A small-molecule ligand and the protein it binds are described below.
Small molecule (SMILES): CC(=O)Nc1nc2ncc(C=O)nc2c(=O)[nH]1

Sequence of chain 1.E:
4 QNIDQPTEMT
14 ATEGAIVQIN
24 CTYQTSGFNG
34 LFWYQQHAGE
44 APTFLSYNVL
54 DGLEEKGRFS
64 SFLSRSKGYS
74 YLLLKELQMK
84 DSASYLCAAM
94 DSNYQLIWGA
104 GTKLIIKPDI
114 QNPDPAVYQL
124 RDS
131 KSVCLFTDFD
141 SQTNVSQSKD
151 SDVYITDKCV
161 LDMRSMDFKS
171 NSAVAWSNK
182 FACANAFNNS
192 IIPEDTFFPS

Sequence of chain 1.A:
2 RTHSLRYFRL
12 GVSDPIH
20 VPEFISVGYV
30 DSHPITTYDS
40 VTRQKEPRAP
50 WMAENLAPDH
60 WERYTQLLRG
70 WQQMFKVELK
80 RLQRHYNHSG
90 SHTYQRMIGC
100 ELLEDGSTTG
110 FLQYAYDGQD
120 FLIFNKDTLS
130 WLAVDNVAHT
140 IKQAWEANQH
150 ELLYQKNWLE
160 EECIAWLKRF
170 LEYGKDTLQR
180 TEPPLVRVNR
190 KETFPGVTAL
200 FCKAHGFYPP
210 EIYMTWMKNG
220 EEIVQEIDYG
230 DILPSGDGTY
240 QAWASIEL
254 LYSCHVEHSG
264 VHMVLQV

Binding-site contacts:
Ligand atom N3 contacts residue ARG95 of chain 1.A at 3.5 Å (salt-bridge).
Ligand atom C9 contacts residue LYS44 of chain 1.A at 1.2 Å.
Ligand atom C4 contacts residue TRP70 of chain 1.A at 3.6 Å (hydrophobic).
Ligand atom N5 contacts residue TYR8 of chain 1.A at 3.5 Å.
Ligand atom C11 contacts residue ILE97 of chain 1.A at 3.6 Å (hydrophobic).
Ligand atom C2 contacts residue TRP157 of chain 1.A at 3.9 Å (hydrophobic).
Ligand atom C8A contacts residue TYR8 of chain 1.A at 3.8 Å (hydrophobic).
Ligand atom N3 contacts residue ARG10 of chain 1.A at 3.4 Å (salt-bridge).
Ligand atom C7 contacts residue TYR63 of chain 1.A at 3.5 Å (hydrophobic).
Ligand atom O10 contacts residue ARG10 of chain 1.A at 3.9 Å.
Ligand atom N1 contacts residue TRP70 of chain 1.A at 3.8 Å.
Ligand atom C4A contacts residue TRP70 of chain 1.A at 3.4 Å (hydrophobic).
Ligand atom O10 contacts residue ARG95 of chain 1.A at 2.8 Å (salt-bridge).
Ligand atom N2 contacts residue TRP157 of chain 1.A at 3.6 Å.
Ligand atom O10 contacts residue ILE97 of chain 1.A at 3.5 Å.
Ligand atom N8 contacts residue TYR63 of chain 1.A at 3.5 Å.
Ligand atom C4 contacts residue ARG10 of chain 1.A at 3.5 Å.
Ligand atom C9 contacts residue LEU67 of chain 1.A at 3.8 Å (hydrophobic).
Ligand atom O4 contacts residue ARG95 of chain 1.A at 3.8 Å.
Ligand atom N1 contacts residue TYR97 of chain 1.E at 3.8 Å.
Ligand atom C6 contacts residue TYR8 of chain 1.A at 3.4 Å (hydrophobic).
Ligand atom C8A contacts residue TRP70 of chain 1.A at 3.7 Å (hydrophobic).
Ligand atom C9 contacts residue TYR8 of chain 1.A at 3.6 Å (hydrophobic).
Ligand atom C11 contacts residue TRP157 of chain 1.A at 3.6 Å (hydrophobic).
Ligand atom C10 contacts residue ILE97 of chain 1.A at 3.5 Å (hydrophobic).
Ligand atom N5 contacts residue TRP70 of chain 1.A at 3.6 Å.
Ligand atom N5 contacts residue LYS44 of chain 1.A at 3.6 Å (salt-bridge).
Ligand atom C4 contacts residue TYR8 of chain 1.A at 3.8 Å (hydrophobic).
Ligand atom C4A contacts residue TYR8 of chain 1.A at 3.6 Å (hydrophobic).
Ligand atom C11 contacts residue TYR153 of chain 1.A at 3.6 Å (hydrophobic).
Ligand atom C7 contacts residue TYR8 of chain 1.A at 3.5 Å (hydrophobic).
Ligand atom O4 contacts residue ARG10 of chain 1.A at 3.1 Å (salt-bridge).
Ligand atom N8 contacts residue TYR8 of chain 1.A at 3.6 Å.
Ligand atom C7 contacts residue LYS44 of chain 1.A at 2.9 Å.
Ligand atom N1 contacts residue TRP157 of chain 1.A at 3.6 Å.
Ligand atom C10 contacts residue ARG95 of chain 1.A at 3.9 Å.
Ligand atom O4 contacts residue TYR8 of chain 1.A at 3.5 Å.
Ligand atom N2 contacts residue TYR97 of chain 1.E at 3.4 Å (h-bond).
Ligand atom C6 contacts residue LYS44 of chain 1.A at 2.4 Å.
Ligand atom N3 contacts residue ILE97 of chain 1.A at 3.7 Å.